Sequence of chain 1.B:
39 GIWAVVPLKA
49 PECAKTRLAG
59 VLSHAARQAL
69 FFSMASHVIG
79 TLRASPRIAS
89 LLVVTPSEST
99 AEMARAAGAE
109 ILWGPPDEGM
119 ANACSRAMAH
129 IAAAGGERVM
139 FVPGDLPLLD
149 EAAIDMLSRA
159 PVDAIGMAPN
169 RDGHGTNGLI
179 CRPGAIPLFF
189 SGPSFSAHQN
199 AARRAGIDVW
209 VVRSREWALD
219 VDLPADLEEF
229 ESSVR

A protein and the small-molecule ligand that binds it are described below.
Small molecule (SMILES): Nc1nc2c(ncn2[C@@H]2O[C@H](COP(=O)(O)OP(=O)(O)OC[C@@H](O)C(=O)O)[C@@H](O)[C@H]2O)c(=O)[nH]1

Binding-site contacts:
Ligand atom C3' contacts residue PRO45 of chain 1.B at 3.5 Å (hydrophobic).
Ligand atom N3 contacts residue LEU46 of chain 1.B at 3.4 Å (h-bond).
Ligand atom O1B contacts residue MG1 of chain 1.I at 1.9 Å.
Ligand atom O1B contacts residue ASP220 of chain 1.B at 2.9 Å (salt-bridge).
Ligand atom PB contacts residue MG1 of chain 1.H at 3.5 Å.
Ligand atom N7 contacts residue LYS47 of chain 1.B at 3.4 Å.
Ligand atom O2' contacts residue LYS47 of chain 1.B at 3.0 Å (salt-bridge).
Ligand atom O2A contacts residue LYS53 of chain 1.B at 3.2 Å (salt-bridge).
Ligand atom OBG contacts residue SER192 of chain 1.B at 2.9 Å (h-bond).
Ligand atom N2 contacts residue VAL92 of chain 1.B at 2.8 Å (h-bond).
Ligand atom O1B contacts residue ASP218 of chain 1.B at 2.9 Å (salt-bridge).
Ligand atom O3' contacts residue LEU46 of chain 1.B at 3.5 Å.
Ligand atom CBD contacts residue SER192 of chain 1.B at 3.5 Å.
Ligand atom OBF contacts residue THR174 of chain 1.B at 3.0 Å (h-bond).
Ligand atom PB contacts residue MG1 of chain 1.I at 3.2 Å.
Ligand atom O2A contacts residue MG1 of chain 1.H at 2.2 Å.
Ligand atom C1' contacts residue PRO45 of chain 1.B at 3.3 Å (hydrophobic).
Ligand atom OBG contacts residue PHE188 of chain 1.B at 3.2 Å.
Ligand atom O3' contacts residue GLY142 of chain 1.B at 3.1 Å (h-bond).
Ligand atom C4 contacts residue LYS47 of chain 1.B at 3.5 Å.
Ligand atom OBG contacts residue THR174 of chain 1.B at 3.4 Å (h-bond).
Ligand atom N2 contacts residue LEU46 of chain 1.B at 3.4 Å (h-bond).
Ligand atom O6 contacts residue ASP115 of chain 1.B at 3.3 Å (salt-bridge).
Ligand atom O6 contacts residue GLY117 of chain 1.B at 2.8 Å (h-bond).
Ligand atom O3' contacts residue PRO45 of chain 1.B at 2.4 Å (h-bond).
Ligand atom CBD contacts residue THR174 of chain 1.B at 2.9 Å.
Ligand atom O1B contacts residue MG1 of chain 1.H at 2.3 Å.
Ligand atom CBC contacts residue THR174 of chain 1.B at 3.0 Å.
Ligand atom OBF contacts residue SER192 of chain 1.B at 3.4 Å (h-bond).
Ligand atom OBD contacts residue THR174 of chain 1.B at 3.0 Å (h-bond).
Ligand atom N9 contacts residue LYS47 of chain 1.B at 3.5 Å.
Ligand atom O2A contacts residue ASP143 of chain 1.B at 2.9 Å (salt-bridge).
Ligand atom OBG contacts residue SER189 of chain 1.B at 2.8 Å (h-bond).
Ligand atom O2A contacts residue ASP220 of chain 1.B at 2.8 Å (salt-bridge).
Ligand atom PA contacts residue MG1 of chain 1.H at 3.5 Å.
Ligand atom OBF contacts residue GLY173 of chain 1.B at 3.5 Å.
Ligand atom C5 contacts residue LYS47 of chain 1.B at 3.5 Å.
Ligand atom C8 contacts residue LYS47 of chain 1.B at 3.4 Å.
Ligand atom OBD contacts residue ASN175 of chain 1.B at 2.9 Å (h-bond).
Ligand atom O6 contacts residue GLU116 of chain 1.B at 3.0 Å (salt-bridge).